This protein binds this small molecule.
Small molecule (SMILES): COCCCOc1ccc(C#C[C@@]2(O)CN3CCC2CC3)c(Cc2ccccc2)n1

Sequence of chain 1.E:
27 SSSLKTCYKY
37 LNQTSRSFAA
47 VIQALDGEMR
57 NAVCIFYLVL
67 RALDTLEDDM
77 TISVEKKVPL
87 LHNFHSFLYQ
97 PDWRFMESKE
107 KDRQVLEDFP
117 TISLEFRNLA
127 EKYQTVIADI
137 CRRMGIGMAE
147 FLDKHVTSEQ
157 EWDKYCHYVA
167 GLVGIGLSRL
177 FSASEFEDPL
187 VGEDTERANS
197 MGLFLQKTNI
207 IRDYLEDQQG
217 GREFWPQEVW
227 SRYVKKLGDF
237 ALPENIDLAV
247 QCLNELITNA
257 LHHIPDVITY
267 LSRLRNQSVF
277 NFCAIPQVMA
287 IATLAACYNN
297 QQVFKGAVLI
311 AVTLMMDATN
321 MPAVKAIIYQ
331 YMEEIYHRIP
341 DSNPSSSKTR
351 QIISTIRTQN

Binding-site contacts:
Ligand atom CAO contacts residue TYR63 of chain 1.E at 3.5 Å (hydrophobic).
Ligand atom CAJ contacts residue ALA166 of chain 1.E at 3.9 Å (hydrophobic).
Ligand atom CAN contacts residue LEU173 of chain 1.E at 3.9 Å (hydrophobic).
Ligand atom CAE contacts residue LEU173 of chain 1.E at 3.7 Å (hydrophobic).
Ligand atom CAE contacts residue TYR63 of chain 1.E at 3.8 Å (hydrophobic).
Ligand atom CAM contacts residue MET197 of chain 1.E at 3.8 Å (hydrophobic).
Ligand atom CAJ contacts residue VAL169 of chain 1.E at 3.8 Å (hydrophobic).
Ligand atom CAP contacts residue ARG67 of chain 1.E at 3.4 Å.
Ligand atom CAS contacts residue PHE44 of chain 1.E at 3.8 Å (hydrophobic).
Ligand atom CAH contacts residue TYR63 of chain 1.E at 3.6 Å (hydrophobic).
Ligand atom CAF contacts residue TYR63 of chain 1.E at 3.6 Å (hydrophobic).
Ligand atom CAH contacts residue VAL169 of chain 1.E at 3.6 Å (hydrophobic).
Ligand atom CAR contacts residue ARG67 of chain 1.E at 3.6 Å.
Ligand atom CAR contacts residue ASP70 of chain 1.E at 3.4 Å.
Ligand atom NAU contacts residue VAL169 of chain 1.E at 3.7 Å.
Ligand atom CAE contacts residue VAL59 of chain 1.E at 3.7 Å (hydrophobic).
Ligand atom CAA contacts residue GLY170 of chain 1.E at 3.9 Å.
Ligand atom CAL contacts residue MET197 of chain 1.E at 3.7 Å (hydrophobic).
Ligand atom CAA contacts residue CYS279 of chain 1.E at 3.9 Å (hydrophobic).
Ligand atom CAX contacts residue TYR63 of chain 1.E at 3.7 Å (hydrophobic).
Ligand atom CAQ contacts residue ARG67 of chain 1.E at 3.9 Å.
Ligand atom CAN contacts residue LEU201 of chain 1.E at 3.5 Å (hydrophobic).
Ligand atom CAA contacts residue TYR266 of chain 1.E at 3.3 Å (hydrophobic).
Ligand atom CAA contacts residue PHE177 of chain 1.E at 3.7 Å (hydrophobic).
Ligand atom CAZ contacts residue LEU201 of chain 1.E at 3.8 Å (hydrophobic).
Ligand atom CAZ contacts residue VAL169 of chain 1.E at 3.7 Å (hydrophobic).
Ligand atom CAK contacts residue VAL169 of chain 1.E at 3.7 Å (hydrophobic).
Ligand atom CAK contacts residue ALA166 of chain 1.E at 3.6 Å (hydrophobic).
Ligand atom OAV contacts residue GLY170 of chain 1.E at 3.4 Å.
Ligand atom CAI contacts residue PHE278 of chain 1.E at 3.8 Å (hydrophobic).
Ligand atom CAG contacts residue PHE278 of chain 1.E at 3.5 Å (hydrophobic).
Ligand atom CAA contacts residue LEU173 of chain 1.E at 3.6 Å (hydrophobic).
Ligand atom CBA contacts residue VAL169 of chain 1.E at 3.8 Å (hydrophobic).
Ligand atom CAI contacts residue PHE44 of chain 1.E at 3.8 Å (hydrophobic).
Ligand atom OAW contacts residue GLY198 of chain 1.E at 3.9 Å.
Ligand atom OAW contacts residue LEU201 of chain 1.E at 3.5 Å.
Ligand atom CAY contacts residue VAL169 of chain 1.E at 3.8 Å (hydrophobic).
Ligand atom CAG contacts residue VAL59 of chain 1.E at 3.7 Å (hydrophobic).
Ligand atom CAG contacts residue LEU173 of chain 1.E at 3.9 Å (hydrophobic).
Ligand atom OAB contacts residue LEU66 of chain 1.E at 3.6 Å.